This protein binds this small molecule.
Small molecule (SMILES): NC(N)=NCCC[C@H](N)C(=O)N[C@@H](CO)C(=O)/N=C/C=O

Binding-site contacts:
Ligand atom O contacts residue CYS51 of chain 1.B at 3.0 Å (h-bond).
Ligand atom CA contacts residue GLY49 of chain 1.B at 3.3 Å.
Ligand atom C contacts residue GLY48 of chain 1.B at 3.1 Å.
Ligand atom CB contacts residue ASP53 of chain 1.B at 3.8 Å.
Ligand atom CB contacts residue THR24 of chain 1.B at 3.6 Å.
Ligand atom NE contacts residue CYS25 of chain 1.B at 3.9 Å.
Ligand atom CA contacts residue THR24 of chain 1.B at 3.5 Å.
Ligand atom CB contacts residue ARG15 of chain 1.B at 3.5 Å.
Ligand atom C contacts residue THR24 of chain 1.B at 3.7 Å.
Ligand atom CA contacts residue GLY49 of chain 1.B at 4.0 Å.
Ligand atom N contacts residue ASP53 of chain 1.B at 2.6 Å (salt-bridge).
Ligand atom O contacts residue GLY50 of chain 1.B at 3.4 Å.
Ligand atom OG contacts residue THR24 of chain 1.B at 3.1 Å (h-bond).
Ligand atom N contacts residue GLY50 of chain 1.B at 4.0 Å.
Ligand atom CG contacts residue ASP53 of chain 1.B at 3.3 Å.
Ligand atom NE contacts residue ASP22 of chain 1.B at 3.0 Å (salt-bridge).
Ligand atom N contacts residue THR24 of chain 1.B at 2.9 Å (h-bond).
Ligand atom CZ contacts residue ALA59 of chain 1.B at 3.8 Å (hydrophobic).
Ligand atom O contacts residue GLY48 of chain 1.B at 3.7 Å.
Ligand atom CG contacts residue THR24 of chain 1.B at 3.9 Å.
Ligand atom CD contacts residue ASP22 of chain 1.B at 3.8 Å.
Ligand atom CA contacts residue GLY50 of chain 1.B at 3.9 Å.
Ligand atom CA contacts residue CYS51 of chain 1.B at 3.7 Å (hydrophobic).
Ligand atom CD contacts residue THR24 of chain 1.B at 3.5 Å.
Ligand atom N contacts residue GLY49 of chain 1.B at 3.0 Å (h-bond).
Ligand atom C contacts residue GLY49 of chain 1.B at 3.6 Å.
Ligand atom C contacts residue CYS51 of chain 1.B at 3.8 Å (hydrophobic).
Ligand atom N contacts residue CYS51 of chain 1.B at 2.8 Å (h-bond).
Ligand atom CZ contacts residue ASP22 of chain 1.B at 4.0 Å.
Ligand atom NH2 contacts residue ALA59 of chain 1.B at 3.6 Å.
Ligand atom CB contacts residue THR47 of chain 1.B at 3.4 Å.
Ligand atom NH2 contacts residue THR58 of chain 1.B at 3.6 Å (h-bond).
Ligand atom OG contacts residue ARG15 of chain 1.B at 3.1 Å (salt-bridge).
Ligand atom CA contacts residue THR24 of chain 1.B at 3.8 Å.
Ligand atom CA contacts residue ASP53 of chain 1.B at 3.2 Å.
Ligand atom NH2 contacts residue ASP22 of chain 1.B at 4.0 Å.
Ligand atom N contacts residue THR47 of chain 1.B at 3.9 Å.
Ligand atom CB contacts residue GLY49 of chain 1.B at 3.5 Å.
Ligand atom CB contacts residue THR24 of chain 1.B at 3.5 Å.
Ligand atom OG contacts residue THR47 of chain 1.B at 4.0 Å.

Sequence of chain 1.B:
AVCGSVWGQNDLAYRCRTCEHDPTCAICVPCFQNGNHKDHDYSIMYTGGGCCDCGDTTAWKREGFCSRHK